Sequence of chain 1.C:
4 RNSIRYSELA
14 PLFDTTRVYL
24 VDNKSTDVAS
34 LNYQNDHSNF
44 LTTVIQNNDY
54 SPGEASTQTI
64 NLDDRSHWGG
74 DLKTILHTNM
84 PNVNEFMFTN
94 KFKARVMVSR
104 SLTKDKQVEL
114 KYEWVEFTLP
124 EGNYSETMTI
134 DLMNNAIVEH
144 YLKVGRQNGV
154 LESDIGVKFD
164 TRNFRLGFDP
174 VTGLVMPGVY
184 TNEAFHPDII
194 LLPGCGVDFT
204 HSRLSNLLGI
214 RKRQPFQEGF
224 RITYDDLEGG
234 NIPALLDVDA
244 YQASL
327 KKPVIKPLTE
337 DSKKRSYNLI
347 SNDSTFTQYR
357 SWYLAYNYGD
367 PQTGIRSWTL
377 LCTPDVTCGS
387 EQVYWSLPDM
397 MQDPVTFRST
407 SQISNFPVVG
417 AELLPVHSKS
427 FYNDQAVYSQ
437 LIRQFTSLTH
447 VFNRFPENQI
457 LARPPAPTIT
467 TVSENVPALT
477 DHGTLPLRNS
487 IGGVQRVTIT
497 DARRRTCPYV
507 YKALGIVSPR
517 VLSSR

Sequence of chain 1.D:
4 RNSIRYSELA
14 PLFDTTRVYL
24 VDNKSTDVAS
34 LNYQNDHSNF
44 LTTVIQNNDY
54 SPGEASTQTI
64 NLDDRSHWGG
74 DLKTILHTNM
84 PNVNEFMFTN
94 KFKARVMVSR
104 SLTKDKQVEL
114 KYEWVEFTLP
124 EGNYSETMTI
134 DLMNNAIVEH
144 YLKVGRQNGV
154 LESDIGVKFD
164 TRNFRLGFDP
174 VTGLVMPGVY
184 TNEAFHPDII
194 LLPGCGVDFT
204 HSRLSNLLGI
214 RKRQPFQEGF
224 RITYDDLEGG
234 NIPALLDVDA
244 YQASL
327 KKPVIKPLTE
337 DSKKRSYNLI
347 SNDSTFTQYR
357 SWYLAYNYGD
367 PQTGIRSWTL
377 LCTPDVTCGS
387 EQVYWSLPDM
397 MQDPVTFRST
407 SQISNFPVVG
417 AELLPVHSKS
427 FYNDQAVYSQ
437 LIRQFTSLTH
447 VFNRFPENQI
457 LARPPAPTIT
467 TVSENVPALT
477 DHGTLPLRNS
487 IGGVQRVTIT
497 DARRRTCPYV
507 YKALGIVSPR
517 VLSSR

Binding-site contacts:
Ligand atom C contacts residue ARG149 of chain 1.C at 3.8 Å.
Ligand atom OD1 contacts residue GLU155 of chain 1.C at 3.8 Å.
Ligand atom OH contacts residue MET179 of chain 1.D at 3.4 Å (h-bond).
Ligand atom CZ contacts residue ARG149 of chain 1.C at 3.8 Å.
Ligand atom CZ contacts residue ASP172 of chain 1.D at 3.8 Å.
Ligand atom CG1 contacts residue PHE451 of chain 1.C at 3.4 Å (hydrophobic).
Ligand atom ND2 contacts residue GLU155 of chain 1.C at 3.1 Å (salt-bridge).
Ligand atom O contacts residue ARG450 of chain 1.C at 3.3 Å (salt-bridge).
Ligand atom CD1 contacts residue PRO180 of chain 1.D at 3.4 Å (hydrophobic).
Ligand atom O contacts residue ARG149 of chain 1.C at 2.6 Å (salt-bridge).
Ligand atom CG1 contacts residue GLU155 of chain 1.C at 3.8 Å.
Ligand atom OH contacts residue LEU239 of chain 1.D at 3.7 Å.
Ligand atom CZ contacts residue THR175 of chain 1.D at 3.9 Å.
Ligand atom CG2 contacts residue GLU155 of chain 1.C at 3.7 Å.
Ligand atom CG contacts residue LYS339 of chain 1.C at 3.8 Å.
Ligand atom CE1 contacts residue ARG149 of chain 1.C at 3.6 Å.
Ligand atom CB contacts residue GLN245 of chain 1.D at 3.6 Å.
Ligand atom CB contacts residue LYS339 of chain 1.C at 2.9 Å.
Ligand atom CE1 contacts residue THR445 of chain 1.C at 3.3 Å.
Ligand atom CG contacts residue TYR244 of chain 1.D at 3.1 Å (hydrophobic).
Ligand atom CD contacts residue ARG450 of chain 1.C at 2.9 Å.
Ligand atom OD1 contacts residue LYS339 of chain 1.C at 2.9 Å (salt-bridge).
Ligand atom O contacts residue HIS446 of chain 1.C at 2.8 Å.
Ligand atom CG1 contacts residue ARG450 of chain 1.C at 3.4 Å.
Ligand atom CG2 contacts residue LEU145 of chain 1.C at 3.8 Å (hydrophobic).
Ligand atom CZ contacts residue HIS446 of chain 1.C at 3.7 Å.
Ligand atom CG contacts residue PRO452 of chain 1.C at 3.5 Å (hydrophobic).
Ligand atom CG contacts residue GLU155 of chain 1.C at 3.8 Å.
Ligand atom CB contacts residue PRO452 of chain 1.C at 3.9 Å (hydrophobic).
Ligand atom C contacts residue HIS446 of chain 1.C at 3.4 Å.
Ligand atom CZ contacts residue THR445 of chain 1.C at 3.4 Å.
Ligand atom CA contacts residue LYS339 of chain 1.C at 3.1 Å.
Ligand atom CE2 contacts residue HIS446 of chain 1.C at 3.5 Å.
Ligand atom CG contacts residue ARG450 of chain 1.C at 3.5 Å.
Ligand atom CB contacts residue ARG450 of chain 1.C at 3.6 Å.
Ligand atom OD2 contacts residue LYS339 of chain 1.C at 3.6 Å.
Ligand atom CE1 contacts residue PRO180 of chain 1.D at 3.1 Å (hydrophobic).
Ligand atom CE2 contacts residue MET179 of chain 1.D at 3.7 Å (hydrophobic).
Ligand atom OH contacts residue THR445 of chain 1.C at 3.2 Å.
Ligand atom OH contacts residue HIS446 of chain 1.C at 3.1 Å (h-bond).

The small molecule below binds the protein below.
Small molecule (SMILES): CC(C)[C@H](NC(=O)[C@@H]1CCCN1C(=O)[C@H](CC(N)=O)NC(=O)[C@H](Cc1ccccc1)NC(=O)[C@@H](N)[C@@H](C)O)C(=O)N[C@@H](Cc1ccc(O)cc1)C(=O)N1CCC[C@H]1C(=O)N[C@@H](Cc1ccc(O)cc1)C(=O)N[C@@H](CC(=O)O)C(=O)N[C@H](C=O)[C@@H](C)O